The small molecule below binds the protein below.
Small molecule (SMILES): CC(=O)N[C@@H]1[C@@H](O)[C@H](O)[C@@H](CO)O[C@H]1O

Binding-site contacts:
Ligand atom O7 contacts residue ASN75 of chain 1.D at 4.0 Å.
Ligand atom C2 contacts residue ASN75 of chain 1.D at 2.5 Å.
Ligand atom O5 contacts residue HIS42 of chain 1.D at 4.0 Å.
Ligand atom O6 contacts residue ASN75 of chain 1.D at 4.3 Å.
Ligand atom O7 contacts residue LEU73 of chain 1.D at 3.4 Å.
Ligand atom O6 contacts residue HIS42 of chain 1.D at 2.6 Å (h-bond).
Ligand atom C6 contacts residue HIS42 of chain 1.D at 3.7 Å.
Ligand atom C7 contacts residue LEU73 of chain 1.D at 3.9 Å (hydrophobic).
Ligand atom C3 contacts residue ASN75 of chain 1.D at 3.8 Å.
Ligand atom C8 contacts residue ASN75 of chain 1.D at 3.5 Å.
Ligand atom N2 contacts residue ASN75 of chain 1.D at 2.9 Å (h-bond).
Ligand atom O5 contacts residue ASN75 of chain 1.D at 2.4 Å (h-bond).
Ligand atom C1 contacts residue ASN75 of chain 1.D at 1.4 Å.
Ligand atom C7 contacts residue ASN75 of chain 1.D at 3.2 Å.
Ligand atom C5 contacts residue ASN75 of chain 1.D at 3.7 Å.
Ligand atom C4 contacts residue ASN75 of chain 1.D at 4.2 Å.
Ligand atom C8 contacts residue LEU73 of chain 1.D at 3.4 Å (hydrophobic).
Ligand atom C8 contacts residue MET74 of chain 1.D at 4.4 Å (hydrophobic).
Ligand atom C5 contacts residue HIS42 of chain 1.D at 4.4 Å.

Sequence of chain 1.D:
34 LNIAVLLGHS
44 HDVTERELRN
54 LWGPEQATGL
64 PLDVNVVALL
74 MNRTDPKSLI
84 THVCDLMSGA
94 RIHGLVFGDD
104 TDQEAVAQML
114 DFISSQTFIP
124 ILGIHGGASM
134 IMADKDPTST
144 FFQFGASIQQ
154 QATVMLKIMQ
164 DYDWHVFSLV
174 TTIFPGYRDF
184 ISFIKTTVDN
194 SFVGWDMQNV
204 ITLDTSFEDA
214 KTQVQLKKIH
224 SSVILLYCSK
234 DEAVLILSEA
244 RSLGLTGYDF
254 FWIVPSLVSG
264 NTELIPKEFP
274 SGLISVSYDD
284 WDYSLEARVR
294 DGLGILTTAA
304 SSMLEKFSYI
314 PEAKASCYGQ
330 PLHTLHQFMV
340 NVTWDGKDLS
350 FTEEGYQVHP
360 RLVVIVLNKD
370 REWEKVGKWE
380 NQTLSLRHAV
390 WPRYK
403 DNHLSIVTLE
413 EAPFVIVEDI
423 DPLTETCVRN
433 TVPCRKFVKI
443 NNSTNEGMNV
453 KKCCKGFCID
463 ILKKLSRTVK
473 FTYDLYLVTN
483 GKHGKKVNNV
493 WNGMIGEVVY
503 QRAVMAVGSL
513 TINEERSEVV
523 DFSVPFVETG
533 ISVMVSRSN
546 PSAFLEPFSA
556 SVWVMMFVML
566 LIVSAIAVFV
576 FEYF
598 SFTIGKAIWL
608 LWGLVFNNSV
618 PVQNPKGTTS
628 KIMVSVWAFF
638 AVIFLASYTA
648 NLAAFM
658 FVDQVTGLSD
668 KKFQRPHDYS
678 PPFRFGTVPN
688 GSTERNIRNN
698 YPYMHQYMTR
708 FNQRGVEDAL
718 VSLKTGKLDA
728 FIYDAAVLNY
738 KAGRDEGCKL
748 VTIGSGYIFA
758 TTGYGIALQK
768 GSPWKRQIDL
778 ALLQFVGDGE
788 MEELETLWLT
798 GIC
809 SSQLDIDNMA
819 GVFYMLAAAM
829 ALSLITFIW